Binding-site contacts:
Ligand atom F5 contacts residue MET696 of chain 1.A at 3.7 Å.
Ligand atom O92 contacts residue THR473 of chain 1.A at 2.6 Å (h-bond).
Ligand atom N8 contacts residue PRO471 of chain 1.A at 3.3 Å (h-bond).
Ligand atom C9 contacts residue SER642 of chain 1.A at 3.4 Å.
Ligand atom O4 contacts residue LEU692 of chain 1.A at 3.4 Å.
Ligand atom N3 contacts residue THR643 of chain 1.A at 2.9 Å (h-bond).
Ligand atom O92 contacts residue TYR443 of chain 1.A at 3.2 Å.
Ligand atom N8 contacts residue GLU693 of chain 1.A at 2.7 Å (salt-bridge).
Ligand atom C6 contacts residue LEU638 of chain 1.A at 3.9 Å (hydrophobic).
Ligand atom F5 contacts residue THR674 of chain 1.A at 3.0 Å.
Ligand atom N8 contacts residue TYR443 of chain 1.A at 3.2 Å.
Ligand atom C7 contacts residue GLU693 of chain 1.A at 3.8 Å.
Ligand atom O91 contacts residue ARG478 of chain 1.A at 2.6 Å (salt-bridge).
Ligand atom O92 contacts residue PRO471 of chain 1.A at 3.8 Å.
Ligand atom C4 contacts residue GLU693 of chain 1.A at 3.3 Å.
Ligand atom C9 contacts residue THR473 of chain 1.A at 3.0 Å.
Ligand atom O91 contacts residue TYR443 of chain 1.A at 3.2 Å.
Ligand atom C8 contacts residue GLU693 of chain 1.A at 3.1 Å.
Ligand atom C6 contacts residue TYR443 of chain 1.A at 3.6 Å (hydrophobic).
Ligand atom N1 contacts residue LEU638 of chain 1.A at 3.9 Å.
Ligand atom C9 contacts residue TYR443 of chain 1.A at 3.4 Å (hydrophobic).
Ligand atom N8 contacts residue THR473 of chain 1.A at 3.2 Å (h-bond).
Ligand atom C2 contacts residue THR643 of chain 1.A at 3.0 Å.
Ligand atom O4 contacts residue GLU693 of chain 1.A at 3.8 Å.
Ligand atom O91 contacts residue THR473 of chain 1.A at 3.9 Å.
Ligand atom C2 contacts residue GLU693 of chain 1.A at 3.4 Å.
Ligand atom O92 contacts residue SER642 of chain 1.A at 3.9 Å.
Ligand atom F5 contacts residue GLU693 of chain 1.A at 3.1 Å.
Ligand atom C8 contacts residue TYR443 of chain 1.A at 3.8 Å (hydrophobic).
Ligand atom N3 contacts residue GLU693 of chain 1.A at 3.8 Å.
Ligand atom C5 contacts residue GLU693 of chain 1.A at 3.0 Å.
Ligand atom O91 contacts residue SER642 of chain 1.A at 2.9 Å (h-bond).
Ligand atom C6 contacts residue GLU693 of chain 1.A at 3.3 Å.
Ligand atom N1 contacts residue GLU693 of chain 1.A at 3.2 Å (salt-bridge).
Ligand atom C8 contacts residue THR473 of chain 1.A at 3.1 Å.
Ligand atom C9 contacts residue ARG478 of chain 1.A at 3.4 Å.
Ligand atom O92 contacts residue LEU472 of chain 1.A at 3.8 Å.
Ligand atom O2 contacts residue THR643 of chain 1.A at 2.5 Å (h-bond).
Ligand atom C7 contacts residue TYR443 of chain 1.A at 3.5 Å (hydrophobic).
Ligand atom O92 contacts residue ARG478 of chain 1.A at 2.9 Å (salt-bridge).

Sequence of chain 1.A:
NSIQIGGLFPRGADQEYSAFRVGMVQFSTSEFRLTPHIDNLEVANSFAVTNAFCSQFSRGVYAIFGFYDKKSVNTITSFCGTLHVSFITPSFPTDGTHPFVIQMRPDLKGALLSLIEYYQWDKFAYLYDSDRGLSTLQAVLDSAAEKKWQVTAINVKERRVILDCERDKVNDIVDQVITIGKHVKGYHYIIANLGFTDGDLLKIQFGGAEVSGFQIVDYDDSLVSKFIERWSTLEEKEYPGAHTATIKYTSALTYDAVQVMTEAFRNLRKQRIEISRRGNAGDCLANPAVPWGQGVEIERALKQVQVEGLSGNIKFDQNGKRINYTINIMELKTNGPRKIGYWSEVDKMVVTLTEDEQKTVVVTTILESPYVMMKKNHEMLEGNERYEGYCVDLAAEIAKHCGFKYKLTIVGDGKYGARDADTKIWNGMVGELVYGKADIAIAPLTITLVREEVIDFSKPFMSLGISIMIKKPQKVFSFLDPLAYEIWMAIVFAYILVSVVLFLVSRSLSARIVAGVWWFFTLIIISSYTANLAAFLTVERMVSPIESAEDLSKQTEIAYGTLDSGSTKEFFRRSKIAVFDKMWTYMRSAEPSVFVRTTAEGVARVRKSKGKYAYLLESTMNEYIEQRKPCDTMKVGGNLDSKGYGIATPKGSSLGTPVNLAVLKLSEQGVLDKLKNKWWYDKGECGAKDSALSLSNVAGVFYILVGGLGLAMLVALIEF

A protein and the small-molecule ligand that binds it are described below.
Small molecule (SMILES): N[C@@H](Cn1cc(F)c(=O)[nH]c1=O)C(=O)O